The small molecule below binds the protein below.
Small molecule (SMILES): C[C@@](O)(CCO[P](=O)(O)OP(=O)(O)O)CC(=O)O

Sequence of chain 1.B:
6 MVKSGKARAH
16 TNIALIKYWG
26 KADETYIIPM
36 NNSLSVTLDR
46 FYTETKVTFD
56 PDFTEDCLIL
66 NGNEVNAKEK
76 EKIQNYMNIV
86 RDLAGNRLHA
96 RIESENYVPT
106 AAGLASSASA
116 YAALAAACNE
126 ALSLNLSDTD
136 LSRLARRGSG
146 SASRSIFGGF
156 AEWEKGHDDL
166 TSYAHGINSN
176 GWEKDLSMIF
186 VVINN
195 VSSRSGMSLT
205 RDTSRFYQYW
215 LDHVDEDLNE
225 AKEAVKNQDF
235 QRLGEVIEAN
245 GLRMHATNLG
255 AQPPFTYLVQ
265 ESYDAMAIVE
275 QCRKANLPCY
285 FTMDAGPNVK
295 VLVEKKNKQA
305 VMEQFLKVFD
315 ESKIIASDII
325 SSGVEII

Binding-site contacts:
Ligand atom C3A contacts residue ASP288 of chain 1.B at 3.6 Å.
Ligand atom O3B contacts residue TYR23 of chain 1.B at 3.8 Å.
Ligand atom O2B contacts residue TYR23 of chain 1.B at 2.8 Å (h-bond).
Ligand atom O6 contacts residue MET201 of chain 1.B at 3.4 Å.
Ligand atom O2 contacts residue ARG149 of chain 1.B at 3.1 Å (salt-bridge).
Ligand atom PB contacts residue ARG198 of chain 1.B at 3.8 Å.
Ligand atom C1 contacts residue ALA19 of chain 1.B at 3.4 Å (hydrophobic).
Ligand atom PB contacts residue LYS26 of chain 1.B at 3.4 Å.
Ligand atom O1 contacts residue SER146 of chain 1.B at 3.8 Å.
Ligand atom O3B contacts residue ARG198 of chain 1.B at 2.8 Å (salt-bridge).
Ligand atom PA contacts residue SER197 of chain 1.B at 3.7 Å.
Ligand atom O1B contacts residue SER144 of chain 1.B at 2.7 Å (h-bond).
Ligand atom C4 contacts residue TYR23 of chain 1.B at 3.8 Å (hydrophobic).
Ligand atom O2A contacts residue TYR23 of chain 1.B at 3.6 Å.
Ligand atom O3B contacts residue LYS26 of chain 1.B at 2.5 Å (salt-bridge).
Ligand atom O2A contacts residue GLY145 of chain 1.B at 3.7 Å.
Ligand atom O2 contacts residue ALA19 of chain 1.B at 3.0 Å.
Ligand atom O5 contacts residue MET201 of chain 1.B at 3.4 Å.
Ligand atom O2B contacts residue GLY145 of chain 1.B at 2.7 Å (h-bond).
Ligand atom PB contacts residue GLY145 of chain 1.B at 3.8 Å.
Ligand atom O2 contacts residue TYR23 of chain 1.B at 3.2 Å (h-bond).
Ligand atom O3A contacts residue ASP288 of chain 1.B at 3.5 Å (salt-bridge).
Ligand atom O6 contacts residue SER197 of chain 1.B at 3.7 Å.
Ligand atom C2 contacts residue TYR23 of chain 1.B at 3.4 Å (hydrophobic).
Ligand atom C3 contacts residue ASP288 of chain 1.B at 3.8 Å.
Ligand atom O1B contacts residue GLY145 of chain 1.B at 3.8 Å.
Ligand atom PB contacts residue SER144 of chain 1.B at 3.8 Å.
Ligand atom O1B contacts residue ARG198 of chain 1.B at 3.1 Å (salt-bridge).
Ligand atom C1 contacts residue ARG149 of chain 1.B at 3.4 Å.
Ligand atom O5 contacts residue TYR23 of chain 1.B at 3.4 Å.
Ligand atom O2A contacts residue SER144 of chain 1.B at 3.0 Å (h-bond).
Ligand atom O2A contacts residue SER146 of chain 1.B at 2.7 Å (h-bond).
Ligand atom O2B contacts residue LYS26 of chain 1.B at 3.3 Å (salt-bridge).
Ligand atom O1A contacts residue SER197 of chain 1.B at 2.8 Å (h-bond).
Ligand atom PA contacts residue TYR23 of chain 1.B at 3.8 Å.
Ligand atom O2B contacts residue SER144 of chain 1.B at 3.8 Å.
Ligand atom O1A contacts residue SER112 of chain 1.B at 3.5 Å (h-bond).
Ligand atom O6 contacts residue TYR23 of chain 1.B at 3.6 Å.
Ligand atom PB contacts residue TYR23 of chain 1.B at 3.6 Å.
Ligand atom O1 contacts residue ARG149 of chain 1.B at 2.9 Å (salt-bridge).